Binding-site contacts:
Ligand atom N13 contacts residue LEU205 of chain 1.A at 3.8 Å.
Ligand atom O2 contacts residue VAL90 of chain 1.A at 3.6 Å.
Ligand atom C15 contacts residue ILE82 of chain 1.A at 3.4 Å (hydrophobic).
Ligand atom O1 contacts residue GLY83 of chain 1.A at 3.7 Å.
Ligand atom C7 contacts residue ASP216 of chain 1.A at 3.9 Å.
Ligand atom C14 contacts residue MET156 of chain 1.A at 3.6 Å (hydrophobic).
Ligand atom C11 contacts residue PHE368 of chain 1.A at 3.8 Å (hydrophobic).
Ligand atom N13 contacts residue ALA103 of chain 1.A at 3.5 Å.
Ligand atom C22 contacts residue LEU205 of chain 1.A at 3.5 Å (hydrophobic).
Ligand atom C20 contacts residue ILE82 of chain 1.A at 3.5 Å (hydrophobic).
Ligand atom C8 contacts residue MET153 of chain 1.A at 3.6 Å (hydrophobic).
Ligand atom C5 contacts residue VAL90 of chain 1.A at 3.9 Å (hydrophobic).
Ligand atom C14 contacts residue ALA103 of chain 1.A at 3.5 Å (hydrophobic).
Ligand atom C12 contacts residue TYR155 of chain 1.A at 3.8 Å (hydrophobic).
Ligand atom C21 contacts residue ASP202 of chain 1.A at 3.0 Å.
Ligand atom C12 contacts residue MET156 of chain 1.A at 3.8 Å (hydrophobic).
Ligand atom C12 contacts residue PHE368 of chain 1.A at 3.5 Å (hydrophobic).
Ligand atom C12 contacts residue LEU205 of chain 1.A at 3.8 Å (hydrophobic).
Ligand atom C20 contacts residue ASP160 of chain 1.A at 3.3 Å.
Ligand atom C10 contacts residue LEU205 of chain 1.A at 3.4 Å (hydrophobic).
Ligand atom C7 contacts residue MET153 of chain 1.A at 3.6 Å (hydrophobic).
Ligand atom C14 contacts residue GLU154 of chain 1.A at 3.4 Å.
Ligand atom N13 contacts residue MET156 of chain 1.A at 2.9 Å (h-bond).
Ligand atom O1 contacts residue ILE82 of chain 1.A at 3.1 Å (h-bond).
Ligand atom C22 contacts residue ASP202 of chain 1.A at 3.3 Å.
Ligand atom C8 contacts residue LEU205 of chain 1.A at 3.9 Å (hydrophobic).
Ligand atom N17 contacts residue ASP160 of chain 1.A at 3.1 Å (salt-bridge).
Ligand atom C12 contacts residue ILE82 of chain 1.A at 3.6 Å (hydrophobic).
Ligand atom C11 contacts residue ILE82 of chain 1.A at 3.7 Å (hydrophobic).
Ligand atom C14 contacts residue LEU205 of chain 1.A at 3.6 Å (hydrophobic).
Ligand atom C16 contacts residue ASP160 of chain 1.A at 3.5 Å.
Ligand atom C6 contacts residue ASP216 of chain 1.A at 3.6 Å.
Ligand atom N17 contacts residue ASP202 of chain 1.A at 3.5 Å (salt-bridge).
Ligand atom C9 contacts residue LEU205 of chain 1.A at 3.4 Å (hydrophobic).
Ligand atom C11 contacts residue LEU205 of chain 1.A at 3.6 Å (hydrophobic).
Ligand atom N13 contacts residue GLU154 of chain 1.A at 3.9 Å.
Ligand atom C15 contacts residue PHE368 of chain 1.A at 3.5 Å (hydrophobic).
Ligand atom N13 contacts residue TYR155 of chain 1.A at 3.6 Å.
Ligand atom O1 contacts residue VAL90 of chain 1.A at 3.4 Å.
Ligand atom C7 contacts residue ALA215 of chain 1.A at 3.6 Å (hydrophobic).

The protein below binds the small molecule below.
Small molecule (SMILES): O=S(=O)(c1cccc2cnccc12)N1CCCNCC1

Sequence of chain 1.A:
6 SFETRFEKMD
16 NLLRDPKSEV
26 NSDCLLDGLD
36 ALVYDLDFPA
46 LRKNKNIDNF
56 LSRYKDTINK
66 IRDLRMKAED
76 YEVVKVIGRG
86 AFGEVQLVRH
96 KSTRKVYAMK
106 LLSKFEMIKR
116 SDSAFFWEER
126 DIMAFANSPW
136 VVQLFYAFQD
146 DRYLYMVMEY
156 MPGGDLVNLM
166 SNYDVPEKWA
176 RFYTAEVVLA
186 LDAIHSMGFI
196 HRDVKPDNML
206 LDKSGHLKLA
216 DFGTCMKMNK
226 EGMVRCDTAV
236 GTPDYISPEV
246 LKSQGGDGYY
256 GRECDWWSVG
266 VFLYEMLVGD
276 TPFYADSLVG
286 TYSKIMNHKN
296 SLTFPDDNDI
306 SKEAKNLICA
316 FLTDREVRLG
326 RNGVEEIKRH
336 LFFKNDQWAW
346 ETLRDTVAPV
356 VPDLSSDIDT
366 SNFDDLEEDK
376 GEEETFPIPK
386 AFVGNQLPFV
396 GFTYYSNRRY